The small molecule below binds the protein below.
Small molecule (SMILES): NCc1ccc(C(F)(F)F)cc1

Sequence of chain 1.A:
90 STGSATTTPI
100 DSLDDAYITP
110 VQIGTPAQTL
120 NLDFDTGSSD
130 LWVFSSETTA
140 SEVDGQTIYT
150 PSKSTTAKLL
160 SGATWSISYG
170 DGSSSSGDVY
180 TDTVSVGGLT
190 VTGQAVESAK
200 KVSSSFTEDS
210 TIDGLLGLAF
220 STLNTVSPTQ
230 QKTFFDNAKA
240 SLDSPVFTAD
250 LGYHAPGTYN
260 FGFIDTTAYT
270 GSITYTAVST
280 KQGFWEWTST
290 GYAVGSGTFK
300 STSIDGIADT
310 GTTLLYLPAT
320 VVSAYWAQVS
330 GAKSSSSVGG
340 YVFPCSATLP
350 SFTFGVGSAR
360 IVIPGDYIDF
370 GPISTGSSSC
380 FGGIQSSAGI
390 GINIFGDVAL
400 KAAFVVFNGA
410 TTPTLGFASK

Binding-site contacts:
Ligand atom F08 contacts residue ILE391 of chain 1.A at 3.1 Å.
Ligand atom C02 contacts residue U1H1 of chain 1.G at 3.3 Å.
Ligand atom C11 contacts residue GLY169 of chain 1.A at 3.3 Å.
Ligand atom C02 contacts residue SER127 of chain 1.A at 4.1 Å.
Ligand atom C04 contacts residue DMS1 of chain 1.F at 4.0 Å.
Ligand atom C12 contacts residue DMS1 of chain 1.F at 4.0 Å.
Ligand atom C07 contacts residue DMS1 of chain 1.E at 4.1 Å.
Ligand atom F09 contacts residue GLY169 of chain 1.A at 3.4 Å.
Ligand atom C02 contacts residue ASP308 of chain 1.A at 3.5 Å.
Ligand atom N01 contacts residue ASP124 of chain 1.A at 2.8 Å (salt-bridge).
Ligand atom C03 contacts residue GLY126 of chain 1.A at 3.6 Å.
Ligand atom F09 contacts residue DMS1 of chain 1.E at 3.1 Å.
Ligand atom C05 contacts residue DMS1 of chain 1.F at 4.2 Å.
Ligand atom N01 contacts residue GLY126 of chain 1.A at 3.8 Å.
Ligand atom F08 contacts residue ILE389 of chain 1.A at 4.2 Å.
Ligand atom F08 contacts residue ILE393 of chain 1.A at 3.7 Å.
Ligand atom C12 contacts residue ASP308 of chain 1.A at 4.0 Å.
Ligand atom C04 contacts residue PHE283 of chain 1.A at 3.9 Å (hydrophobic).
Ligand atom N01 contacts residue U1H1 of chain 1.G at 2.8 Å (h-bond).
Ligand atom N01 contacts residue THR311 of chain 1.A at 3.7 Å.
Ligand atom C05 contacts residue ILE306 of chain 1.A at 4.1 Å (hydrophobic).
Ligand atom C04 contacts residue ASP308 of chain 1.A at 3.5 Å.
Ligand atom C11 contacts residue DMS1 of chain 1.E at 3.6 Å.
Ligand atom N01 contacts residue GLY310 of chain 1.A at 3.8 Å.
Ligand atom C03 contacts residue ASP308 of chain 1.A at 3.4 Å.
Ligand atom C12 contacts residue GLY169 of chain 1.A at 3.8 Å.
Ligand atom N01 contacts residue ASP308 of chain 1.A at 2.6 Å (salt-bridge).
Ligand atom C02 contacts residue ASP124 of chain 1.A at 3.3 Å.
Ligand atom F10 contacts residue DMS1 of chain 1.F at 4.0 Å.
Ligand atom C04 contacts residue GLY126 of chain 1.A at 3.1 Å.
Ligand atom C05 contacts residue PHE283 of chain 1.A at 3.8 Å (hydrophobic).
Ligand atom C02 contacts residue DMS1 of chain 1.F at 4.1 Å.
Ligand atom C03 contacts residue U1H1 of chain 1.G at 4.0 Å.
Ligand atom C06 contacts residue DMS1 of chain 1.E at 4.2 Å.
Ligand atom F09 contacts residue ILE389 of chain 1.A at 3.8 Å.
Ligand atom C05 contacts residue GLY126 of chain 1.A at 4.1 Å.
Ligand atom C12 contacts residue U1H1 of chain 1.G at 3.8 Å.
Ligand atom C03 contacts residue DMS1 of chain 1.F at 3.8 Å.
Ligand atom C07 contacts residue GLY169 of chain 1.A at 4.2 Å.
Ligand atom C02 contacts residue GLY126 of chain 1.A at 3.4 Å.